Binding-site contacts:
Ligand atom C5 contacts residue PRO204 of chain 1.WA at 4.1 Å (hydrophobic).
Ligand atom N3 contacts residue PRO408 of chain 1.WA at 3.6 Å.
Ligand atom N6 contacts residue PRO204 of chain 1.WA at 4.4 Å.
Ligand atom O2P contacts residue ASP403 of chain 1.XA at 4.0 Å.
Ligand atom N6 contacts residue PRO408 of chain 1.WA at 4.0 Å.
Ligand atom O2P contacts residue GLY404 of chain 1.XA at 4.3 Å.
Ligand atom O2P contacts residue HIS407 of chain 1.WA at 4.1 Å.
Ligand atom C6 contacts residue GLY416 of chain 1.WA at 4.2 Å.
Ligand atom N7 contacts residue PRO204 of chain 1.WA at 4.1 Å.
Ligand atom N6 contacts residue PHE415 of chain 1.WA at 4.4 Å.
Ligand atom N6 contacts residue SER409 of chain 1.WA at 3.3 Å (h-bond).
Ligand atom C8 contacts residue SER409 of chain 1.WA at 4.2 Å.
Ligand atom C2' contacts residue HIS407 of chain 1.WA at 4.0 Å.
Ligand atom C2' contacts residue PRO408 of chain 1.WA at 4.3 Å (hydrophobic).
Ligand atom N6 contacts residue GLY416 of chain 1.WA at 3.7 Å.
Ligand atom N9 contacts residue HIS407 of chain 1.WA at 4.4 Å.
Ligand atom N1 contacts residue GLY416 of chain 1.WA at 3.1 Å (h-bond).
Ligand atom N9 contacts residue PRO408 of chain 1.WA at 3.8 Å.
Ligand atom C6 contacts residue SER409 of chain 1.WA at 3.8 Å.
Ligand atom N7 contacts residue SER409 of chain 1.WA at 3.2 Å (h-bond).
Ligand atom C6 contacts residue PRO204 of chain 1.WA at 4.3 Å (hydrophobic).
Ligand atom C8 contacts residue HIS407 of chain 1.WA at 3.4 Å.
Ligand atom C6 contacts residue PRO408 of chain 1.WA at 3.8 Å (hydrophobic).
Ligand atom O1P contacts residue HIS405 of chain 1.XA at 3.9 Å.
Ligand atom C1' contacts residue PRO408 of chain 1.WA at 3.9 Å (hydrophobic).
Ligand atom C5 contacts residue PRO408 of chain 1.WA at 4.2 Å (hydrophobic).
Ligand atom C5 contacts residue SER409 of chain 1.WA at 3.7 Å.
Ligand atom C4 contacts residue PRO408 of chain 1.WA at 3.9 Å (hydrophobic).
Ligand atom C2 contacts residue GLY416 of chain 1.WA at 3.6 Å.
Ligand atom N7 contacts residue HIS407 of chain 1.WA at 3.8 Å.
Ligand atom C2 contacts residue PRO408 of chain 1.WA at 4.0 Å (hydrophobic).
Ligand atom C8 contacts residue PRO408 of chain 1.WA at 4.4 Å (hydrophobic).
Ligand atom C2 contacts residue ILE399 of chain 1.WA at 4.3 Å (hydrophobic).
Ligand atom N1 contacts residue PRO408 of chain 1.WA at 3.8 Å.
Ligand atom N6 contacts residue GLY414 of chain 1.WA at 4.4 Å.

Sequence of chain 1.WA:
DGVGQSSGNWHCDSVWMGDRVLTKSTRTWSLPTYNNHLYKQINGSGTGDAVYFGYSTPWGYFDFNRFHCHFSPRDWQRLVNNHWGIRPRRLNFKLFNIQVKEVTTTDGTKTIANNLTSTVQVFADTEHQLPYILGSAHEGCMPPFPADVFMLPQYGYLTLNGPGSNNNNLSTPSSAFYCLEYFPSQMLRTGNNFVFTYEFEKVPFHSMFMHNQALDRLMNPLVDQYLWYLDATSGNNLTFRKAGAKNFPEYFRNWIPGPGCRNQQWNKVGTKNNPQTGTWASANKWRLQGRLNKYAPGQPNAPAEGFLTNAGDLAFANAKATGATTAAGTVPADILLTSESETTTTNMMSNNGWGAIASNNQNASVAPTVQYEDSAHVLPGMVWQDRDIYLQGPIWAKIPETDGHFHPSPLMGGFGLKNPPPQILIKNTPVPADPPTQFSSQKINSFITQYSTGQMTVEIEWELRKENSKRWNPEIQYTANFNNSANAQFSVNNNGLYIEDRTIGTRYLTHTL

A small-molecule ligand and the protein it binds are described below.
Small molecule (SMILES): Nc1ncnc2c1ncn2[C@H]1C[C@H](O)[C@@H](COP(=O)(O)O)O1

Sequence of chain 1.XA:
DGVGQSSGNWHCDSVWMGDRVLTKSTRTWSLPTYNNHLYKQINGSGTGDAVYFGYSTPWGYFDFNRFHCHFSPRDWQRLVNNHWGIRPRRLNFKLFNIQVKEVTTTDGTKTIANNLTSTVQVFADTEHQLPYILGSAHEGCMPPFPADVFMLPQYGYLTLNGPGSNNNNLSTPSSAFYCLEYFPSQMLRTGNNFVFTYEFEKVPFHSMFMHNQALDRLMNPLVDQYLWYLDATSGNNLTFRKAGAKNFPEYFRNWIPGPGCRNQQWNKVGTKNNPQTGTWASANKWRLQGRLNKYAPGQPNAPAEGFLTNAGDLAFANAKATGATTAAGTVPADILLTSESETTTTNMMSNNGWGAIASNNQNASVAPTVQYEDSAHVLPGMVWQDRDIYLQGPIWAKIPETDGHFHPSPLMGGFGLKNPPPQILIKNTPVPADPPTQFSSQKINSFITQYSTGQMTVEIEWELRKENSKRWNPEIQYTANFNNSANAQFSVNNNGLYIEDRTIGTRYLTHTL